Binding-site contacts:
Ligand atom C19 contacts residue LEU132 of chain 1.HB at 4.0 Å (hydrophobic).
Ligand atom N27 contacts residue LEU132 of chain 1.HB at 3.6 Å.
Ligand atom C20 contacts residue LEU132 of chain 1.HB at 3.6 Å (hydrophobic).
Ligand atom O29 contacts residue LEU132 of chain 1.HB at 3.5 Å.
Ligand atom C18 contacts residue LEU132 of chain 1.HB at 3.9 Å (hydrophobic).
Ligand atom C26 contacts residue LEU132 of chain 1.HB at 3.9 Å (hydrophobic).
Ligand atom C21 contacts residue LEU132 of chain 1.HB at 4.0 Å (hydrophobic).
Ligand atom C30 contacts residue LEU132 of chain 1.HB at 3.6 Å (hydrophobic).

Sequence of chain 1.HB:
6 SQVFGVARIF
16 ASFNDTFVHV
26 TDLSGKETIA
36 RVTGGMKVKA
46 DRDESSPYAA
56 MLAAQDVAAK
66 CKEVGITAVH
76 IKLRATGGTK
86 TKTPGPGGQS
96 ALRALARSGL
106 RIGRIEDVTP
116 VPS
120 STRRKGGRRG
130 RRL

The protein below binds the small molecule below.
Small molecule (SMILES): CC[C@H]1CN2CCc3cc(OC)c(OC)cc3[C@@H]2C[C@@H]1C[C@H]1NCCc2cc(O)c(OC)cc21